Binding-site contacts:
Ligand atom C6 contacts residue THR89 of chain 3.C at 4.4 Å.
Ligand atom C5 contacts residue THR120 of chain 3.C at 3.8 Å.
Ligand atom N2 contacts residue TYR90 of chain 3.C at 4.3 Å.
Ligand atom O5 contacts residue THR120 of chain 3.C at 3.2 Å (h-bond).
Ligand atom O7 contacts residue SER66 of chain 3.C at 3.0 Å (h-bond).
Ligand atom C8 contacts residue SER66 of chain 3.C at 4.0 Å.
Ligand atom C4 contacts residue THR120 of chain 3.C at 4.4 Å.
Ligand atom C8 contacts residue TYR90 of chain 3.C at 3.5 Å (hydrophobic).
Ligand atom O5 contacts residue ASN118 of chain 3.C at 2.4 Å (h-bond).
Ligand atom C3 contacts residue ASN118 of chain 3.C at 3.8 Å.
Ligand atom C4 contacts residue ASN118 of chain 3.C at 4.2 Å.
Ligand atom C1 contacts residue THR89 of chain 3.C at 4.1 Å.
Ligand atom C6 contacts residue THR120 of chain 3.C at 3.4 Å.
Ligand atom C2 contacts residue ASN118 of chain 3.C at 2.5 Å.
Ligand atom C5 contacts residue ASN118 of chain 3.C at 3.7 Å.
Ligand atom C7 contacts residue TYR90 of chain 3.C at 4.5 Å (hydrophobic).
Ligand atom O7 contacts residue ASN118 of chain 3.C at 4.0 Å.
Ligand atom C8 contacts residue ASP67 of chain 3.C at 3.9 Å.
Ligand atom O5 contacts residue THR89 of chain 3.C at 4.2 Å.
Ligand atom N2 contacts residue SER66 of chain 3.C at 4.3 Å.
Ligand atom C8 contacts residue ASN118 of chain 3.C at 4.2 Å.
Ligand atom C5 contacts residue THR89 of chain 3.C at 4.4 Å.
Ligand atom O6 contacts residue THR89 of chain 3.C at 4.0 Å.
Ligand atom C1 contacts residue ASN118 of chain 3.C at 1.5 Å.
Ligand atom C7 contacts residue SER66 of chain 3.C at 3.5 Å.
Ligand atom C1 contacts residue THR120 of chain 3.C at 4.3 Å.
Ligand atom N2 contacts residue ASN118 of chain 3.C at 2.9 Å (h-bond).
Ligand atom C7 contacts residue ASN118 of chain 3.C at 3.5 Å.
Ligand atom C2 contacts residue SER66 of chain 3.C at 4.5 Å.

Sequence of chain 3.C:
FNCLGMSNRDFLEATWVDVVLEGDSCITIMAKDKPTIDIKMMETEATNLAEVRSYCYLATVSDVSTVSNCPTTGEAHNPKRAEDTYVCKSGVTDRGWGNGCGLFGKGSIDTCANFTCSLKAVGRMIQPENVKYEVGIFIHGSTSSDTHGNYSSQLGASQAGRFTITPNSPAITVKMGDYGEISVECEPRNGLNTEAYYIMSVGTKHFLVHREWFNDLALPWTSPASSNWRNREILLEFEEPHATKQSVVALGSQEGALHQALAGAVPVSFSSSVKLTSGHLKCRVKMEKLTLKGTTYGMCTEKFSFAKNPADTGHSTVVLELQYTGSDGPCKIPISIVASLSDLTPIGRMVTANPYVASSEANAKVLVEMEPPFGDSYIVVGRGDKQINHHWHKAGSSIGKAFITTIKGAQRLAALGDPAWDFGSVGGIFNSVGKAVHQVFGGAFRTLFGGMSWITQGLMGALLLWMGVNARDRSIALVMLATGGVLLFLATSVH

The protein below binds the small molecule below.
Small molecule (SMILES): CC(=O)N[C@@H]1[C@@H](O)[C@H](O)[C@@H](CO)O[C@H]1O